Sequence of chain 1.B:
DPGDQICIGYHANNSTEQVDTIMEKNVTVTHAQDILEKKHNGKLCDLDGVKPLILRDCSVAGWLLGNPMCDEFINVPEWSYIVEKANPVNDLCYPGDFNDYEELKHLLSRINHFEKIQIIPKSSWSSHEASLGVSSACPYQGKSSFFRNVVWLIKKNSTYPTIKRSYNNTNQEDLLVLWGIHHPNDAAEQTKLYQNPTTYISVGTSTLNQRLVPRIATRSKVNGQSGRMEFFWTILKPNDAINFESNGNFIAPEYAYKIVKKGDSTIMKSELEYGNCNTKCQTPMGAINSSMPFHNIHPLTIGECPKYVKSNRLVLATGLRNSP

Binding-site contacts:
Ligand atom N2 contacts residue ASN15 of chain 1.B at 3.0 Å (h-bond).
Ligand atom C8 contacts residue ASN15 of chain 1.B at 4.4 Å.
Ligand atom C1 contacts residue ASN15 of chain 1.B at 1.7 Å.
Ligand atom O5 contacts residue ASN15 of chain 1.B at 2.5 Å (h-bond).
Ligand atom C2 contacts residue ASN15 of chain 1.B at 2.5 Å.
Ligand atom C1 contacts residue GLN15 of chain 1.H at 4.2 Å.
Ligand atom O7 contacts residue ASN15 of chain 1.B at 3.0 Å (h-bond).
Ligand atom C5 contacts residue ASN15 of chain 1.B at 3.8 Å.
Ligand atom C7 contacts residue ASN15 of chain 1.B at 3.2 Å.
Ligand atom C3 contacts residue ASN15 of chain 1.B at 3.9 Å.
Ligand atom C4 contacts residue ASN15 of chain 1.B at 4.3 Å.

Sequence of chain 1.H:
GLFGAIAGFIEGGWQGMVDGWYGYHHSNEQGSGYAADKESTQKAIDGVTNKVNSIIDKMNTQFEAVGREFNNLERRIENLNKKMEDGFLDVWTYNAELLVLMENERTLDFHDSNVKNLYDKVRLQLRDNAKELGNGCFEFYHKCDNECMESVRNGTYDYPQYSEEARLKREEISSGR

A protein and the small-molecule ligand that binds it are described below.
Small molecule (SMILES): CC(=O)N[C@H]1[C@H](O[C@H]2[C@H](O)[C@@H](NC(C)=O)CO[C@@H]2CO)O[C@H](CO)[C@@H](O)[C@@H]1O